Binding-site contacts:
Ligand atom O7 contacts residue PRO974 of chain 1.A at 4.0 Å.
Ligand atom O7 contacts residue VAL977 of chain 1.A at 4.1 Å.
Ligand atom N2 contacts residue ASN961 of chain 1.A at 3.0 Å (h-bond).
Ligand atom C8 contacts residue VAL977 of chain 1.A at 3.9 Å (hydrophobic).
Ligand atom C7 contacts residue ASN961 of chain 1.A at 3.1 Å.
Ligand atom C7 contacts residue ALA975 of chain 1.A at 4.3 Å (hydrophobic).
Ligand atom O5 contacts residue ASN961 of chain 1.A at 2.3 Å (h-bond).
Ligand atom O7 contacts residue ASN961 of chain 1.A at 2.8 Å (h-bond).
Ligand atom C3 contacts residue ASN961 of chain 1.A at 3.8 Å.
Ligand atom C5 contacts residue ASN961 of chain 1.A at 3.6 Å.
Ligand atom C4 contacts residue ASN961 of chain 1.A at 4.2 Å.
Ligand atom N2 contacts residue VAL977 of chain 1.A at 4.3 Å.
Ligand atom C2 contacts residue ASN961 of chain 1.A at 2.5 Å.
Ligand atom C7 contacts residue VAL977 of chain 1.A at 3.9 Å (hydrophobic).
Ligand atom C8 contacts residue ASN961 of chain 1.A at 4.4 Å.
Ligand atom C1 contacts residue ASN961 of chain 1.A at 1.4 Å.
Ligand atom O7 contacts residue ALA975 of chain 1.A at 3.4 Å.
Ligand atom O6 contacts residue ASN961 of chain 1.A at 3.8 Å.
Ligand atom C1 contacts residue VAL977 of chain 1.A at 4.4 Å (hydrophobic).

The protein below binds the small molecule below.
Small molecule (SMILES): CC(=O)N[C@@H]1[C@@H](O)[C@H](O)[C@@H](CO)O[C@H]1O

Sequence of chain 1.A:
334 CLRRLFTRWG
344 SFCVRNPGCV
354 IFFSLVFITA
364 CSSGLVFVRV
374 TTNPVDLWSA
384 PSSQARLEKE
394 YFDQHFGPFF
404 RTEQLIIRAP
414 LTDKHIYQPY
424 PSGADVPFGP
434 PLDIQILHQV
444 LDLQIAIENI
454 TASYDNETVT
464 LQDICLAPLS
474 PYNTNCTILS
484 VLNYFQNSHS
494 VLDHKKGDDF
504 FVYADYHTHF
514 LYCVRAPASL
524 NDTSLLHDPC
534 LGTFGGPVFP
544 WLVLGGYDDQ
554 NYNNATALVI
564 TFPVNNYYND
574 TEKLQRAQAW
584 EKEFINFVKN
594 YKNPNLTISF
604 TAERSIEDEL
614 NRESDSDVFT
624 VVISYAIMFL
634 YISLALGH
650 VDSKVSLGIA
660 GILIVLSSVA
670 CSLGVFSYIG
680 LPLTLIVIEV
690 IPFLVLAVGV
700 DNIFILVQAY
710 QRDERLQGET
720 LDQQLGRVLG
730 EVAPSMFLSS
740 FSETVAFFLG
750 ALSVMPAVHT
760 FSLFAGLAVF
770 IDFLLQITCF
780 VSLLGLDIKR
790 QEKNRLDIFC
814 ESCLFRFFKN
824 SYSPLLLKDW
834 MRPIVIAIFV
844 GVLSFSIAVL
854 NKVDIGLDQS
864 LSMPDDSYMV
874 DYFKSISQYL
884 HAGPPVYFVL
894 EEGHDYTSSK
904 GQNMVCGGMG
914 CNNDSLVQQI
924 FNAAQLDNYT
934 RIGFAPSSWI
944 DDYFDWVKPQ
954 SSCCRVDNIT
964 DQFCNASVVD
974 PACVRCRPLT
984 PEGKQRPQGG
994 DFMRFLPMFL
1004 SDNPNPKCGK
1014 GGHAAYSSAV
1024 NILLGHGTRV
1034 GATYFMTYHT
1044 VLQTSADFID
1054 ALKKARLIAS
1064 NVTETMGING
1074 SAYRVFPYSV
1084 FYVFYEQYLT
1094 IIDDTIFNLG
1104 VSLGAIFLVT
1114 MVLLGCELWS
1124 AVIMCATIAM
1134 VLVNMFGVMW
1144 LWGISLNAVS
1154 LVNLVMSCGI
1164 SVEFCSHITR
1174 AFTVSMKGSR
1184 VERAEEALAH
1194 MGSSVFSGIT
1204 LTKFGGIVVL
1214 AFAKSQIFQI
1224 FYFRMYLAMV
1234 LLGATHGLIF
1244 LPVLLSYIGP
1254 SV